A protein and the small-molecule ligand that binds it are described below.
Small molecule (SMILES): CCCCCCCCCCO[C@@H]1O[C@H](CO)[C@@H](O[C@H]2O[C@H](CO)[C@@H](O)[C@H](O)[C@H]2O)[C@H](O)[C@H]1O

Sequence of chain 1.A:
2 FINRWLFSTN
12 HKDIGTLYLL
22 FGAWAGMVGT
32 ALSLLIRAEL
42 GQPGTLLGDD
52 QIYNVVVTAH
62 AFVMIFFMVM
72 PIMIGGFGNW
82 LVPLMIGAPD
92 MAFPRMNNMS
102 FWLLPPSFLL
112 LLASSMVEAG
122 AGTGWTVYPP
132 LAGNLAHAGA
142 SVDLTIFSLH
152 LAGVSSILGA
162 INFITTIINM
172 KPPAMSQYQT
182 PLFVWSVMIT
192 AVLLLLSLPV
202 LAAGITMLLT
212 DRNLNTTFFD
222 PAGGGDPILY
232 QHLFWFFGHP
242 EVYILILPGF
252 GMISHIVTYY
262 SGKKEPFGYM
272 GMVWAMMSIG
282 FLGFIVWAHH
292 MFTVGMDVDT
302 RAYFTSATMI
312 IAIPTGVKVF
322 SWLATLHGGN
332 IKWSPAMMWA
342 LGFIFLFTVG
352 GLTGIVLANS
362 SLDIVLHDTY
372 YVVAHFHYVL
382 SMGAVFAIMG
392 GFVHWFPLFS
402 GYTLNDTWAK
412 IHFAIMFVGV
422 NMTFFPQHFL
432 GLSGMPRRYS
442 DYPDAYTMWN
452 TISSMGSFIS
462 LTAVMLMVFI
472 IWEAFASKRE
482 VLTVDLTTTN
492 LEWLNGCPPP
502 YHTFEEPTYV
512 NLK

Sequence of chain 1.M:
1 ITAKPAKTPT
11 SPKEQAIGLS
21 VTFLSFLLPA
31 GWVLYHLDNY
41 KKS

Sequence of chain 1.D:
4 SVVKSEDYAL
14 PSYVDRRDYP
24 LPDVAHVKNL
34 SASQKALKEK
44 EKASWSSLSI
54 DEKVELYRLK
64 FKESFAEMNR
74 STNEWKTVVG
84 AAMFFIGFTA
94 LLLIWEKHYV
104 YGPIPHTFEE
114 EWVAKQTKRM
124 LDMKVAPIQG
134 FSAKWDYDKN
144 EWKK

Sequence of chain 1.L:
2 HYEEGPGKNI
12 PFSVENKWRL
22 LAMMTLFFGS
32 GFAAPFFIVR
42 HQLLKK

Binding-site contacts:
Ligand atom C18 contacts residue LEU28 of chain 1.M at 3.7 Å (hydrophobic).
Ligand atom C9 contacts residue TYR35 of chain 1.M at 4.0 Å (hydrophobic).
Ligand atom O3 contacts residue TRP32 of chain 1.M at 4.0 Å.
Ligand atom C19 contacts residue LEU27 of chain 1.M at 3.8 Å (hydrophobic).
Ligand atom O61 contacts residue TYR102 of chain 1.D at 3.9 Å.
Ligand atom O3 contacts residue HIS36 of chain 1.M at 3.5 Å (h-bond).
Ligand atom C28 contacts residue GLY31 of chain 1.M at 4.1 Å.
Ligand atom C31 contacts residue LEU27 of chain 1.M at 4.0 Å (hydrophobic).
Ligand atom C43 contacts residue PHE459 of chain 1.A at 3.7 Å (hydrophobic).
Ligand atom C5 contacts residue TYR35 of chain 1.M at 3.9 Å (hydrophobic).
Ligand atom C57 contacts residue TRP98 of chain 1.D at 3.6 Å (hydrophobic).
Ligand atom O61 contacts residue TRP98 of chain 1.D at 2.9 Å (h-bond).
Ligand atom O16 contacts residue LEU27 of chain 1.M at 4.1 Å.
Ligand atom C28 contacts residue TRP98 of chain 1.D at 4.0 Å (hydrophobic).
Ligand atom O55 contacts residue TRP32 of chain 1.M at 3.1 Å.
Ligand atom C1 contacts residue GLY31 of chain 1.M at 3.8 Å.
Ligand atom O16 contacts residue LEU28 of chain 1.M at 3.9 Å.
Ligand atom C40 contacts residue PHE37 of chain 1.L at 4.0 Å (hydrophobic).
Ligand atom O49 contacts residue LEU28 of chain 1.M at 2.9 Å (h-bond).
Ligand atom O16 contacts residue TRP98 of chain 1.D at 3.9 Å.
Ligand atom C1 contacts residue LEU28 of chain 1.M at 4.0 Å (hydrophobic).
Ligand atom C25 contacts residue TRP98 of chain 1.D at 3.8 Å (hydrophobic).
Ligand atom C22 contacts residue TRP98 of chain 1.D at 3.4 Å (hydrophobic).
Ligand atom C40 contacts residue LEU462 of chain 1.A at 4.0 Å (hydrophobic).
Ligand atom C6 contacts residue TRP98 of chain 1.D at 4.1 Å (hydrophobic).
Ligand atom O49 contacts residue TRP32 of chain 1.M at 3.4 Å (h-bond).
Ligand atom C43 contacts residue LEU34 of chain 1.M at 4.0 Å (hydrophobic).
Ligand atom C1 contacts residue TRP32 of chain 1.M at 3.6 Å (hydrophobic).
Ligand atom C11 contacts residue TYR35 of chain 1.M at 4.0 Å (hydrophobic).
Ligand atom C57 contacts residue TYR35 of chain 1.M at 4.1 Å (hydrophobic).
Ligand atom C25 contacts residue LEU95 of chain 1.D at 4.0 Å (hydrophobic).
Ligand atom O6 contacts residue TYR35 of chain 1.M at 2.8 Å (h-bond).
Ligand atom C37 contacts residue LEU462 of chain 1.A at 3.8 Å (hydrophobic).
Ligand atom O5 contacts residue TRP98 of chain 1.D at 3.2 Å.
Ligand atom O1 contacts residue TYR35 of chain 1.M at 3.0 Å.
Ligand atom C10 contacts residue TYR35 of chain 1.M at 3.5 Å (hydrophobic).
Ligand atom C28 contacts residue LEU27 of chain 1.M at 3.7 Å (hydrophobic).
Ligand atom O49 contacts residue GLY31 of chain 1.M at 4.0 Å.
Ligand atom C37 contacts residue LEU27 of chain 1.M at 4.0 Å (hydrophobic).
Ligand atom O16 contacts residue GLY31 of chain 1.M at 3.8 Å.